Sequence of chain 2.B:
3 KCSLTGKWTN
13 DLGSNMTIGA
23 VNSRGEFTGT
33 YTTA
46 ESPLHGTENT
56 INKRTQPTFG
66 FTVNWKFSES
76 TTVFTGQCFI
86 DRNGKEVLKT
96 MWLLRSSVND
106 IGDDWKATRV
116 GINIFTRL

Binding-site contacts:
Ligand atom C2 contacts residue TRP110 of chain 1.B at 3.6 Å (hydrophobic).
Ligand atom C8 contacts residue THR77 of chain 2.B at 3.8 Å.
Ligand atom C6 contacts residue TRP110 of chain 1.B at 3.8 Å (hydrophobic).
Ligand atom O17 contacts residue LEU14 of chain 2.B at 3.8 Å.
Ligand atom O15 contacts residue ARG114 of chain 2.B at 3.9 Å.
Ligand atom N3 contacts residue LEU14 of chain 2.B at 3.8 Å.
Ligand atom C11 contacts residue TRP70 of chain 2.B at 4.3 Å (hydrophobic).
Ligand atom C12 contacts residue PHE72 of chain 2.B at 4.2 Å (hydrophobic).
Ligand atom C2 contacts residue LEU14 of chain 2.B at 4.4 Å (hydrophobic).
Ligand atom O15 contacts residue TRP110 of chain 1.B at 4.4 Å.
Ligand atom S7 contacts residue THR77 of chain 2.B at 3.3 Å (h-bond).
Ligand atom N5 contacts residue TYR33 of chain 2.B at 3.9 Å.
Ligand atom N5 contacts residue ASN118 of chain 2.B at 3.1 Å (h-bond).
Ligand atom C1 contacts residue ASN118 of chain 2.B at 4.4 Å.
Ligand atom C4 contacts residue ASN118 of chain 2.B at 3.7 Å.
Ligand atom C9 contacts residue TRP70 of chain 2.B at 4.0 Å (hydrophobic).
Ligand atom C13 contacts residue LEU99 of chain 2.B at 4.3 Å (hydrophobic).
Ligand atom N5 contacts residue LEU14 of chain 2.B at 4.1 Å.
Ligand atom O17 contacts residue ASN118 of chain 2.B at 3.5 Å (h-bond).
Ligand atom C4 contacts residue TYR33 of chain 2.B at 3.6 Å (hydrophobic).
Ligand atom O16 contacts residue TRP110 of chain 1.B at 4.3 Å.
Ligand atom C4 contacts residue SER16 of chain 2.B at 4.1 Å.
Ligand atom C11 contacts residue LEU99 of chain 2.B at 3.9 Å (hydrophobic).
Ligand atom O17 contacts residue SER16 of chain 2.B at 3.1 Å (h-bond).
Ligand atom C6 contacts residue TRP70 of chain 2.B at 4.2 Å (hydrophobic).
Ligand atom C8 contacts residue TRP97 of chain 2.B at 3.6 Å (hydrophobic).
Ligand atom C1 contacts residue TRP97 of chain 2.B at 3.9 Å (hydrophobic).
Ligand atom C14 contacts residue TRP110 of chain 1.B at 4.4 Å (hydrophobic).
Ligand atom C10 contacts residue PHE72 of chain 2.B at 3.9 Å (hydrophobic).
Ligand atom C8 contacts residue PHE79 of chain 2.B at 4.1 Å (hydrophobic).
Ligand atom C10 contacts residue TRP70 of chain 2.B at 3.5 Å (hydrophobic).
Ligand atom O17 contacts residue TYR33 of chain 2.B at 2.8 Å (h-bond).
Ligand atom C1 contacts residue TRP110 of chain 1.B at 4.2 Å (hydrophobic).
Ligand atom N5 contacts residue PHE79 of chain 2.B at 4.2 Å.
Ligand atom C4 contacts residue LEU14 of chain 2.B at 3.7 Å (hydrophobic).
Ligand atom S7 contacts residue TRP70 of chain 2.B at 3.2 Å.
Ligand atom O17 contacts residue ASN12 of chain 2.B at 3.9 Å.
Ligand atom C9 contacts residue TRP110 of chain 1.B at 4.3 Å (hydrophobic).
Ligand atom O15 contacts residue LEU99 of chain 2.B at 4.1 Å.
Ligand atom N5 contacts residue TRP97 of chain 2.B at 4.1 Å.

Sequence of chain 1.B:
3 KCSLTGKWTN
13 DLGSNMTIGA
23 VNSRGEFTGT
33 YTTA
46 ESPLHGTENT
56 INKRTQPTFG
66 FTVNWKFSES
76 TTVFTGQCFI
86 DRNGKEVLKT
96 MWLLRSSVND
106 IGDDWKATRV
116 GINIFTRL

This protein binds this small molecule.
Small molecule (SMILES): O=C(O)CCCCC[C@@H]1SC[C@@H]2NC(=O)N[C@@H]21